Sequence of chain 1.A:
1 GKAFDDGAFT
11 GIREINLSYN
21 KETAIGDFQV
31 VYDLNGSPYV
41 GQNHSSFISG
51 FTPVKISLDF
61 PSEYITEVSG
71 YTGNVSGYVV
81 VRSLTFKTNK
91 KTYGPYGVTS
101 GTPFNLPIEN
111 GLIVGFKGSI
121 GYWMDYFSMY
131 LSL

A small-molecule ligand and the protein it binds are described below.
Small molecule (SMILES): CO[C@H]1O[C@H](CO)[C@H](O)[C@H](O)[C@H]1O

Binding-site contacts:
Ligand atom C1 contacts residue PHE47 of chain 1.A at 4.4 Å (hydrophobic).
Ligand atom O6 contacts residue VAL80 of chain 1.A at 4.2 Å.
Ligand atom O1 contacts residue TYR122 of chain 1.A at 4.1 Å.
Ligand atom O6 contacts residue ASP125 of chain 1.A at 2.8 Å (salt-bridge).
Ligand atom O1 contacts residue TYR78 of chain 1.A at 3.5 Å (h-bond).
Ligand atom C5 contacts residue TYR122 of chain 1.A at 4.0 Å (hydrophobic).
Ligand atom O6 contacts residue TYR122 of chain 1.A at 3.1 Å (h-bond).
Ligand atom C3 contacts residue TYR78 of chain 1.A at 3.8 Å (hydrophobic).
Ligand atom O3 contacts residue GLY1 of chain 1.A at 3.0 Å (h-bond).
Ligand atom C6 contacts residue VAL80 of chain 1.A at 4.1 Å (hydrophobic).
Ligand atom C6 contacts residue TYR122 of chain 1.A at 3.9 Å (hydrophobic).
Ligand atom O2 contacts residue PHE47 of chain 1.A at 4.5 Å.
Ligand atom O4 contacts residue ASP125 of chain 1.A at 2.9 Å (salt-bridge).
Ligand atom C5 contacts residue TYR78 of chain 1.A at 3.8 Å (hydrophobic).
Ligand atom O5 contacts residue TYR122 of chain 1.A at 2.9 Å (h-bond).
Ligand atom O6 contacts residue GLY121 of chain 1.A at 3.7 Å.
Ligand atom C3 contacts residue GLY1 of chain 1.A at 3.9 Å.
Ligand atom C4 contacts residue ASP125 of chain 1.A at 3.6 Å.
Ligand atom C2 contacts residue PHE47 of chain 1.A at 4.2 Å (hydrophobic).
Ligand atom O4 contacts residue TYR122 of chain 1.A at 4.2 Å.
Ligand atom C2 contacts residue GLY1 of chain 1.A at 4.2 Å.
Ligand atom O6 contacts residue TRP123 of chain 1.A at 3.0 Å (h-bond).
Ligand atom C1 contacts residue TYR122 of chain 1.A at 3.6 Å (hydrophobic).
Ligand atom O5 contacts residue GLY121 of chain 1.A at 3.9 Å.
Ligand atom C4 contacts residue TYR78 of chain 1.A at 3.8 Å (hydrophobic).
Ligand atom O3 contacts residue TYR78 of chain 1.A at 4.5 Å.
Ligand atom C7 contacts residue TYR122 of chain 1.A at 3.5 Å (hydrophobic).
Ligand atom O4 contacts residue GLY121 of chain 1.A at 3.5 Å.
Ligand atom C6 contacts residue ASP125 of chain 1.A at 3.3 Å.
Ligand atom C7 contacts residue TYR78 of chain 1.A at 3.7 Å (hydrophobic).
Ligand atom C4 contacts residue GLY1 of chain 1.A at 4.1 Å.
Ligand atom C6 contacts residue TRP123 of chain 1.A at 3.7 Å (hydrophobic).
Ligand atom C6 contacts residue TYR78 of chain 1.A at 3.7 Å (hydrophobic).
Ligand atom C5 contacts residue ASP125 of chain 1.A at 4.0 Å.
Ligand atom O4 contacts residue GLY1 of chain 1.A at 3.2 Å (h-bond).